Binding-site contacts:
Ligand atom C19 contacts residue GLY61 of chain 1.A at 3.9 Å.
Ligand atom C08 contacts residue ILE189 of chain 1.A at 3.6 Å (hydrophobic).
Ligand atom C17 contacts residue LEU60 of chain 1.A at 3.9 Å (hydrophobic).
Ligand atom C05 contacts residue ILE189 of chain 1.A at 3.8 Å (hydrophobic).
Ligand atom C19 contacts residue HIS175 of chain 1.A at 3.2 Å.
Ligand atom C21 contacts residue HIS175 of chain 1.A at 3.5 Å.
Ligand atom N11 contacts residue VAL81 of chain 1.A at 3.7 Å.
Ligand atom C02 contacts residue LYS83 of chain 1.A at 3.7 Å.
Ligand atom C02 contacts residue ASP190 of chain 1.A at 3.4 Å.
Ligand atom S16 contacts residue ILE131 of chain 1.A at 3.4 Å (h-bond).
Ligand atom C05 contacts residue PHE128 of chain 1.A at 3.7 Å (hydrophobic).
Ligand atom C09 contacts residue ILE189 of chain 1.A at 3.5 Å (hydrophobic).
Ligand atom C15 contacts residue LEU60 of chain 1.A at 3.8 Å (hydrophobic).
Ligand atom C24 contacts residue HIS175 of chain 1.A at 3.6 Å.
Ligand atom C22 contacts residue GLY61 of chain 1.A at 3.7 Å.
Ligand atom S16 contacts residue MET178 of chain 1.A at 3.7 Å.
Ligand atom C14 contacts residue LEU60 of chain 1.A at 3.9 Å (hydrophobic).
Ligand atom C18 contacts residue HIS175 of chain 1.A at 3.6 Å.
Ligand atom C24 contacts residue LEU60 of chain 1.A at 2.9 Å (hydrophobic).
Ligand atom C20 contacts residue GLY61 of chain 1.A at 3.6 Å.
Ligand atom C02 contacts residue PHE128 of chain 1.A at 3.8 Å (hydrophobic).
Ligand atom O01 contacts residue LYS83 of chain 1.A at 2.8 Å (salt-bridge).
Ligand atom N13 contacts residue MET178 of chain 1.A at 3.8 Å.
Ligand atom O03 contacts residue PHE128 of chain 1.A at 3.5 Å.
Ligand atom O01 contacts residue ASP190 of chain 1.A at 3.5 Å.
Ligand atom O10 contacts residue ILE189 of chain 1.A at 3.8 Å.
Ligand atom O03 contacts residue ASP190 of chain 1.A at 2.9 Å (salt-bridge).
Ligand atom C25 contacts residue LEU60 of chain 1.A at 3.0 Å (hydrophobic).
Ligand atom O10 contacts residue VAL68 of chain 1.A at 3.5 Å.
Ligand atom C07 contacts residue VAL81 of chain 1.A at 3.8 Å (hydrophobic).
Ligand atom C06 contacts residue ILE189 of chain 1.A at 3.9 Å (hydrophobic).
Ligand atom C12 contacts residue MET178 of chain 1.A at 3.6 Å (hydrophobic).
Ligand atom C23 contacts residue LEU60 of chain 1.A at 3.3 Å (hydrophobic).
Ligand atom C08 contacts residue VAL68 of chain 1.A at 3.8 Å (hydrophobic).
Ligand atom C26 contacts residue LEU60 of chain 1.A at 3.5 Å (hydrophobic).
Ligand atom C21 contacts residue GLY61 of chain 1.A at 3.5 Å.
Ligand atom C20 contacts residue HIS175 of chain 1.A at 3.1 Å.
Ligand atom C18 contacts residue LEU60 of chain 1.A at 3.8 Å (hydrophobic).
Ligand atom C19 contacts residue LEU60 of chain 1.A at 3.3 Å (hydrophobic).
Ligand atom C21 contacts residue ARG62 of chain 1.A at 3.7 Å.

Sequence of chain 1.A:
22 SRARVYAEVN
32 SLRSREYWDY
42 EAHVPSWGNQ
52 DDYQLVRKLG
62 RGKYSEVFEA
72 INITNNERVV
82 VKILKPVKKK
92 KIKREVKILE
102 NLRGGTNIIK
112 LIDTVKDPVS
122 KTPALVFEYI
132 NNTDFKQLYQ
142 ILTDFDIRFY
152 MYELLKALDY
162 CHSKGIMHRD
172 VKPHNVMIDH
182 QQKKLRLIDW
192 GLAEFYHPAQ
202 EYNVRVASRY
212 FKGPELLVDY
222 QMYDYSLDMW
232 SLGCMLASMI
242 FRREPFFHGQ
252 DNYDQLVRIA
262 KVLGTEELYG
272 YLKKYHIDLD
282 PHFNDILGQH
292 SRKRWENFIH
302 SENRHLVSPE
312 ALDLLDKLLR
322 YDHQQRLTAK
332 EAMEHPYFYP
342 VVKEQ

The protein below binds the small molecule below.
Small molecule (SMILES): O=C(O)c1ccc(Nc2nc(-c3ccc4ccccc4c3)cs2)cc1O